This small molecule binds to this protein.
Small molecule (SMILES): CC(=O)N[C@@H]1[C@@H](O)[C@H](O)[C@@H](CO)O[C@H]1O

Sequence of chain 1.A:
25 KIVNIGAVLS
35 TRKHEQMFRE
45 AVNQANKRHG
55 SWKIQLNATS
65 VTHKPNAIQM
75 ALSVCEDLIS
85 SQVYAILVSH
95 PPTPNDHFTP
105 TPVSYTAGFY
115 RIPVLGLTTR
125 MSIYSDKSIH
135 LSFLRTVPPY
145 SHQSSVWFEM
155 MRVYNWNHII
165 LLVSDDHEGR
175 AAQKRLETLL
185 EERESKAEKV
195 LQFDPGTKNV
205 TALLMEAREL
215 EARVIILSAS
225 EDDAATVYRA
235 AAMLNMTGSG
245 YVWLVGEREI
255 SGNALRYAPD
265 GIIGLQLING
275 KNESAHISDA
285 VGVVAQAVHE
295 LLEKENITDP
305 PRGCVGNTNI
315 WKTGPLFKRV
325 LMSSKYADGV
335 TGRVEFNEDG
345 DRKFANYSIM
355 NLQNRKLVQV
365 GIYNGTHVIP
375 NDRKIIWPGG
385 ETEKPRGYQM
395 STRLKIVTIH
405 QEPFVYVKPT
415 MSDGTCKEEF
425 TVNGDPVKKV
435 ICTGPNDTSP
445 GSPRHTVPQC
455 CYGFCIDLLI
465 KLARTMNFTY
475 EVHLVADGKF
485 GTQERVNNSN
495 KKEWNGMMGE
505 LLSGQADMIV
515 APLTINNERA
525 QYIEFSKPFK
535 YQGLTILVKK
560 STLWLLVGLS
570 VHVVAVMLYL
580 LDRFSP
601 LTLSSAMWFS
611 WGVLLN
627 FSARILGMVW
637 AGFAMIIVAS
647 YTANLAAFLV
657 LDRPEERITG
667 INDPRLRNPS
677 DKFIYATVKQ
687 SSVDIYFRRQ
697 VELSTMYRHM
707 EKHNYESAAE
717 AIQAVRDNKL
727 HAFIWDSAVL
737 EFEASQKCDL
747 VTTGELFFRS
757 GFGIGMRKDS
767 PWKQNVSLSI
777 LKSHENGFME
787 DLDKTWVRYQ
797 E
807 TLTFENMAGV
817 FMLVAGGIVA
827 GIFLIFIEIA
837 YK

Binding-site contacts:
Ligand atom N2 contacts residue ASN300 of chain 1.A at 2.8 Å (h-bond).
Ligand atom C7 contacts residue ASN300 of chain 1.A at 4.1 Å.
Ligand atom O4 contacts residue GLU299 of chain 1.A at 4.2 Å.
Ligand atom C1 contacts residue ASN300 of chain 1.A at 1.4 Å.
Ligand atom C4 contacts residue ASN300 of chain 1.A at 4.3 Å.
Ligand atom C5 contacts residue ASN300 of chain 1.A at 3.8 Å.
Ligand atom C6 contacts residue GLU299 of chain 1.A at 4.2 Å.
Ligand atom O5 contacts residue ASN300 of chain 1.A at 2.5 Å (h-bond).
Ligand atom C3 contacts residue ASN300 of chain 1.A at 3.8 Å.
Ligand atom C4 contacts residue GLU299 of chain 1.A at 4.4 Å.
Ligand atom C1 contacts residue GLU299 of chain 1.A at 3.9 Å.
Ligand atom O5 contacts residue GLU299 of chain 1.A at 3.3 Å (salt-bridge).
Ligand atom C5 contacts residue GLU299 of chain 1.A at 3.3 Å.
Ligand atom C2 contacts residue ASN300 of chain 1.A at 2.5 Å.